Binding-site contacts:
Ligand atom OXT contacts residue TYR85 of chain 1.D at 2.5 Å (h-bond).
Ligand atom N contacts residue GLU64 of chain 1.D at 2.9 Å (salt-bridge).
Ligand atom OD1 contacts residue GLN98 of chain 1.D at 3.0 Å (h-bond).
Ligand atom CE contacts residue PHE117 of chain 1.D at 3.1 Å (hydrophobic).
Ligand atom CB contacts residue GLU64 of chain 1.D at 3.4 Å.
Ligand atom N contacts residue TYR8 of chain 1.D at 3.3 Å (h-bond).
Ligand atom ND2 contacts residue GLN98 of chain 1.D at 2.8 Å (h-bond).
Ligand atom O contacts residue TYR160 of chain 1.D at 2.6 Å (h-bond).
Ligand atom O contacts residue LYS67 of chain 1.D at 2.8 Å (salt-bridge).
Ligand atom N contacts residue TYR172 of chain 1.D at 2.7 Å (h-bond).
Ligand atom O contacts residue LYS147 of chain 1.D at 3.3 Å (salt-bridge).
Ligand atom OG1 contacts residue LYS147 of chain 1.D at 3.0 Å (salt-bridge).
Ligand atom OXT contacts residue THR144 of chain 1.D at 2.6 Å (h-bond).
Ligand atom OE1 contacts residue HIS156 of chain 1.D at 2.5 Å (h-bond).
Ligand atom CD contacts residue SER151 of chain 1.D at 3.3 Å.
Ligand atom OD1 contacts residue TYR157 of chain 1.D at 2.7 Å (h-bond).
Ligand atom CG contacts residue TYR160 of chain 1.D at 3.4 Å (hydrophobic).
Ligand atom O contacts residue LYS147 of chain 1.D at 3.2 Å (salt-bridge).
Ligand atom O contacts residue ASN81 of chain 1.D at 2.7 Å (h-bond).
Ligand atom ND2 contacts residue TRP74 of chain 1.D at 3.3 Å.
Ligand atom CG contacts residue TYR157 of chain 1.D at 3.4 Å (hydrophobic).
Ligand atom C contacts residue TYR85 of chain 1.D at 3.2 Å (hydrophobic).
Ligand atom C contacts residue TYR8 of chain 1.D at 3.3 Å (hydrophobic).
Ligand atom O contacts residue TRP74 of chain 1.D at 3.0 Å (h-bond).
Ligand atom CG contacts residue SER151 of chain 1.D at 3.1 Å.
Ligand atom N contacts residue GLN71 of chain 1.D at 2.9 Å (h-bond).
Ligand atom O contacts residue TYR85 of chain 1.D at 3.2 Å (h-bond).
Ligand atom OE2 contacts residue SER151 of chain 1.D at 2.8 Å (h-bond).
Ligand atom OG contacts residue LYS67 of chain 1.D at 3.4 Å.
Ligand atom N contacts residue SER78 of chain 1.D at 3.1 Å (h-bond).
Ligand atom CE contacts residue TRP74 of chain 1.D at 3.4 Å (hydrophobic).
Ligand atom O contacts residue TRP148 of chain 1.D at 2.8 Å (h-bond).
Ligand atom ND2 contacts residue GLN71 of chain 1.D at 3.2 Å (h-bond).
Ligand atom CA contacts residue TYR172 of chain 1.D at 3.4 Å (hydrophobic).
Ligand atom O contacts residue TRP74 of chain 1.D at 3.1 Å (h-bond).
Ligand atom OD1 contacts residue TYR160 of chain 1.D at 3.4 Å.
Ligand atom CA contacts residue TYR8 of chain 1.D at 3.3 Å (hydrophobic).
Ligand atom O contacts residue TYR8 of chain 1.D at 3.4 Å.
Ligand atom CB contacts residue TRP74 of chain 1.D at 3.3 Å (hydrophobic).
Ligand atom OG contacts residue GLU64 of chain 1.D at 2.8 Å (salt-bridge).

This protein binds this small molecule.
Small molecule (SMILES): CC[C@H](C)[C@H](NC(=O)[C@H](CC(N)=O)NC(=O)[C@H](CCC(=O)O)NC(=O)[C@H](CC(N)=O)NC(=O)[C@H](CO)NC(=O)[C@H](C)N)C(=O)N[C@@H](CCC(=O)O)C(=O)N[C@H](C(=O)N[C@@H](CCSC)C(=O)O)[C@@H](C)O

Sequence of chain 1.D:
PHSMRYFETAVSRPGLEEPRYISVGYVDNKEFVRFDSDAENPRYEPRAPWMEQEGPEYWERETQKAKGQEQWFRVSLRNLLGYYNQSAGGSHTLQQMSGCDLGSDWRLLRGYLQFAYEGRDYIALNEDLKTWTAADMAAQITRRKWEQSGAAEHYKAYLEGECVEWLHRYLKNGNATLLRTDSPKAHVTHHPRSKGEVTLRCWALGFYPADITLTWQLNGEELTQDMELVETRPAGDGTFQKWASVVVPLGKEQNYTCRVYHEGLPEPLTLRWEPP